Binding-site contacts:
Ligand atom CD2 contacts residue PHE111 of chain 1.A at 3.8 Å (hydrophobic).
Ligand atom SG contacts residue WHL1 of chain 1.J at 1.9 Å.
Ligand atom CE2 contacts residue HIS118 of chain 1.A at 3.8 Å.
Ligand atom CH2 contacts residue THR197 of chain 1.A at 3.6 Å.
Ligand atom CB contacts residue LYS150 of chain 1.A at 3.6 Å.
Ligand atom CD2 contacts residue ILE154 of chain 1.A at 3.4 Å (hydrophobic).
Ligand atom CG1 contacts residue TYR112 of chain 1.A at 3.8 Å (hydrophobic).
Ligand atom NE2 contacts residue ILE154 of chain 1.A at 3.8 Å.
Ligand atom CD2 contacts residue HIS118 of chain 1.A at 3.5 Å.
Ligand atom CE1 contacts residue ASN119 of chain 1.A at 3.2 Å.
Ligand atom CZ2 contacts residue THR197 of chain 1.A at 3.8 Å.
Ligand atom NE2 contacts residue HIS118 of chain 1.A at 2.9 Å (h-bond).
Ligand atom CA contacts residue WHL1 of chain 1.J at 3.6 Å.
Ligand atom CB contacts residue TYR112 of chain 1.A at 3.6 Å (hydrophobic).
Ligand atom CG contacts residue THR115 of chain 1.A at 3.9 Å.
Ligand atom CD2 contacts residue LYS150 of chain 1.A at 3.5 Å.
Ligand atom CB contacts residue WHL1 of chain 1.J at 3.0 Å.
Ligand atom CH2 contacts residue ASP157 of chain 1.A at 3.9 Å.
Ligand atom ND1 contacts residue ASN119 of chain 1.A at 3.4 Å (h-bond).
Ligand atom CG1 contacts residue THR115 of chain 1.A at 3.9 Å.
Ligand atom NE1 contacts residue ASP157 of chain 1.A at 3.5 Å (salt-bridge).
Ligand atom CE1 contacts residue HIS118 of chain 1.A at 3.3 Å.
Ligand atom OE1 contacts residue ARG234 of chain 1.A at 3.5 Å (salt-bridge).
Ligand atom CD2 contacts residue ILE154 of chain 1.A at 3.7 Å (hydrophobic).
Ligand atom CE2 contacts residue ASP157 of chain 1.A at 3.6 Å.
Ligand atom OE2 contacts residue ARG234 of chain 1.A at 3.5 Å (salt-bridge).
Ligand atom O contacts residue PHE111 of chain 1.A at 3.9 Å.
Ligand atom CD1 contacts residue ASN148 of chain 1.A at 3.4 Å.
Ligand atom CB contacts residue WHL1 of chain 1.J at 3.6 Å.
Ligand atom CG contacts residue HIS118 of chain 1.A at 3.5 Å.
Ligand atom CD2 contacts residue THR115 of chain 1.A at 3.6 Å.
Ligand atom CH2 contacts residue ALA153 of chain 1.A at 3.4 Å (hydrophobic).
Ligand atom CG2 contacts residue HIS77 of chain 1.A at 3.9 Å.
Ligand atom CZ3 contacts residue ALA153 of chain 1.A at 3.8 Å (hydrophobic).
Ligand atom CD1 contacts residue LYS193 of chain 1.A at 3.6 Å.
Ligand atom CG contacts residue PHE111 of chain 1.A at 3.7 Å (hydrophobic).
Ligand atom OE1 contacts residue LYS193 of chain 1.A at 3.2 Å.
Ligand atom OE1 contacts residue LYS150 of chain 1.A at 3.0 Å (salt-bridge).
Ligand atom CZ2 contacts residue ASP157 of chain 1.A at 3.4 Å.
Ligand atom CE3 contacts residue HIS118 of chain 1.A at 3.8 Å.

The protein below binds the small molecule below.
Small molecule (SMILES): CC(C)C[C@H](NC(=O)[C@H](C)NC(=O)[C@H](C)NC(=O)[C@H](CC1=c2ccccc2=NC1)NC(=O)[C@H](CCC(=O)O)NC(=O)[C@H](CS)NC(=O)[C@H](CCCN=C(N)N)NC(=O)[C@@H](N)CC1=NC=NC1)C(=O)N[C@@H](Cc1cnc[nH]1)C(=O)N[C@@H](CS)C(=O)N[C@@H](CCC(=O)O)C(=O)N[C@@H](CC(C)C)C(=O)N[C@H](C(N)=O)C(C)C

Sequence of chain 1.A:
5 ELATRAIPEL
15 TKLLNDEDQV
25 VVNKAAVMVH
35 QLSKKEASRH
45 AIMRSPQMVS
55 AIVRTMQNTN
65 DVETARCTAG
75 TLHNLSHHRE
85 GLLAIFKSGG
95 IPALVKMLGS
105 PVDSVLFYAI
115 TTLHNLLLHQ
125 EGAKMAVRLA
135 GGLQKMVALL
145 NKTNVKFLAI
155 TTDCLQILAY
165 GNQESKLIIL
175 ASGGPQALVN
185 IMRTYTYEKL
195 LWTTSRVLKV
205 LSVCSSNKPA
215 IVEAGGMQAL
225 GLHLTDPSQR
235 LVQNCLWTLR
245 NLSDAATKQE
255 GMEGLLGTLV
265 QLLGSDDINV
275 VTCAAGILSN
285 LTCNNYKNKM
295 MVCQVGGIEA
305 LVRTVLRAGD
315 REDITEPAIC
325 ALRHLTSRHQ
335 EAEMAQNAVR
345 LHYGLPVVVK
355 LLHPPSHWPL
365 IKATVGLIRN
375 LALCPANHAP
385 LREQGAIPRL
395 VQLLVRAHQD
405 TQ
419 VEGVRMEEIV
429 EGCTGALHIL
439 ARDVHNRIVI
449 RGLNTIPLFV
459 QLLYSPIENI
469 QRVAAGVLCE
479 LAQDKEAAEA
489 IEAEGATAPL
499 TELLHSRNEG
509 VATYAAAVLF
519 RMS